Sequence of chain 1.D:
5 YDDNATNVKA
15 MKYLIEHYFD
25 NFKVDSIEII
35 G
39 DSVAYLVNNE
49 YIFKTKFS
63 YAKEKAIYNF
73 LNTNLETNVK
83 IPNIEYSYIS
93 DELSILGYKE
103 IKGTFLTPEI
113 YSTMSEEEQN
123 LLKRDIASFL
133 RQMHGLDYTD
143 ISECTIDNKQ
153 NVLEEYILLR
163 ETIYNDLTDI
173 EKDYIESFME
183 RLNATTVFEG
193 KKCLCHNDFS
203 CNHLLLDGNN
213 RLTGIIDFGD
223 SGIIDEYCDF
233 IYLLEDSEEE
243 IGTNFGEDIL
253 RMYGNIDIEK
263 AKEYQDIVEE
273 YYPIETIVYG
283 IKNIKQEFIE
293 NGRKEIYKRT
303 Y

Binding-site contacts:
Ligand atom O2A contacts residue HIS205 of chain 1.D at 3.3 Å (h-bond).
Ligand atom PB contacts residue SER40 of chain 1.D at 3.7 Å.
Ligand atom O1B contacts residue MG1 of chain 1.Y at 2.1 Å.
Ligand atom O2B contacts residue SER40 of chain 1.D at 2.4 Å (h-bond).
Ligand atom N7 contacts residue TYR100 of chain 1.D at 2.5 Å (h-bond).
Ligand atom PG contacts residue MG1 of chain 1.Y at 3.2 Å.
Ligand atom O1A contacts residue LYS52 of chain 1.D at 3.0 Å (salt-bridge).
Ligand atom PB contacts residue ASP219 of chain 1.D at 3.6 Å.
Ligand atom N2 contacts residue ILE103 of chain 1.D at 3.1 Å (h-bond).
Ligand atom O6 contacts residue ILE103 of chain 1.D at 2.8 Å (h-bond).
Ligand atom O6 contacts residue TYR100 of chain 1.D at 3.4 Å.
Ligand atom O1G contacts residue ASP219 of chain 1.D at 2.8 Å (salt-bridge).
Ligand atom O3A contacts residue LYS52 of chain 1.D at 3.5 Å.
Ligand atom O2G contacts residue MG1 of chain 1.X at 1.6 Å.
Ligand atom C8 contacts residue TYR100 of chain 1.D at 3.2 Å (hydrophobic).
Ligand atom N3B contacts residue MG1 of chain 1.X at 3.1 Å.
Ligand atom N3B contacts residue ASP219 of chain 1.D at 3.5 Å (salt-bridge).
Ligand atom PG contacts residue ASP219 of chain 1.D at 3.2 Å.
Ligand atom O1A contacts residue ASP219 of chain 1.D at 3.1 Å.
Ligand atom O1B contacts residue ASP219 of chain 1.D at 2.9 Å (salt-bridge).
Ligand atom O6 contacts residue GLU102 of chain 1.D at 3.7 Å.
Ligand atom PA contacts residue ASP219 of chain 1.D at 3.5 Å.
Ligand atom O2G contacts residue ASP219 of chain 1.D at 2.8 Å (salt-bridge).
Ligand atom O1G contacts residue MG1 of chain 1.X at 3.6 Å.
Ligand atom N3B contacts residue MG1 of chain 1.Y at 3.6 Å.
Ligand atom C6 contacts residue ILE103 of chain 1.D at 3.5 Å (hydrophobic).
Ligand atom PA contacts residue MG1 of chain 1.X at 3.1 Å.
Ligand atom O2G contacts residue HIS205 of chain 1.D at 3.0 Å (h-bond).
Ligand atom C5 contacts residue ILE50 of chain 1.D at 3.6 Å (hydrophobic).
Ligand atom N3 contacts residue PHE107 of chain 1.D at 3.7 Å.
Ligand atom N1 contacts residue ILE103 of chain 1.D at 2.8 Å (h-bond).
Ligand atom O2A contacts residue MG1 of chain 1.X at 1.7 Å.
Ligand atom PG contacts residue MG1 of chain 1.X at 2.9 Å.
Ligand atom PB contacts residue MG1 of chain 1.Y at 3.4 Å.
Ligand atom O1G contacts residue MG1 of chain 1.Y at 1.9 Å.
Ligand atom O2A contacts residue ASP219 of chain 1.D at 2.8 Å (salt-bridge).
Ligand atom N1 contacts residue GLU102 of chain 1.D at 3.7 Å.
Ligand atom O1B contacts residue LYS52 of chain 1.D at 2.9 Å (salt-bridge).
Ligand atom C2 contacts residue ILE103 of chain 1.D at 3.4 Å (hydrophobic).
Ligand atom N7 contacts residue ILE50 of chain 1.D at 3.6 Å.

A small-molecule ligand and the protein it binds are described below.
Small molecule (SMILES): Nc1nc2c(ncn2[C@@H]2O[C@H](CO[P](=O)(O)O[P](=O)(O)NP(=O)(O)O)[C@@H](O)[C@H]2O)c(=O)[nH]1